Binding-site contacts:
Ligand atom ND2 contacts residue ASP92 of chain 1.A at 3.1 Å (salt-bridge).
Ligand atom CB contacts residue THR96 of chain 1.A at 3.1 Å.
Ligand atom O contacts residue THR42 of chain 1.A at 3.4 Å.
Ligand atom N contacts residue THR100 of chain 1.A at 2.6 Å (h-bond).
Ligand atom N contacts residue GLY98 of chain 1.A at 2.9 Å (h-bond).
Ligand atom CA contacts residue ASP94 of chain 1.A at 3.3 Å.
Ligand atom O contacts residue ASP94 of chain 1.A at 3.4 Å (salt-bridge).
Ligand atom O contacts residue LYS101 of chain 1.A at 3.4 Å.
Ligand atom O contacts residue VAL43 of chain 1.A at 2.7 Å (h-bond).
Ligand atom CG1 contacts residue PHE102 of chain 1.A at 3.5 Å (hydrophobic).
Ligand atom O contacts residue ILE41 of chain 1.A at 3.0 Å (h-bond).
Ligand atom O contacts residue THR100 of chain 1.A at 2.9 Å (h-bond).
Ligand atom N contacts residue ASP94 of chain 1.A at 3.4 Å (salt-bridge).
Ligand atom ND2 contacts residue THR96 of chain 1.A at 3.1 Å (h-bond).
Ligand atom CG contacts residue ASP92 of chain 1.A at 3.4 Å.
Ligand atom N contacts residue ASP94 of chain 1.A at 3.2 Å (salt-bridge).
Ligand atom N contacts residue ASP40 of chain 1.A at 3.3 Å (salt-bridge).
Ligand atom CD1 contacts residue ILE41 of chain 1.A at 3.5 Å (hydrophobic).
Ligand atom CG contacts residue LYS95 of chain 1.A at 3.3 Å.
Ligand atom O contacts residue PHE102 of chain 1.A at 2.9 Å (h-bond).
Ligand atom OD1 contacts residue ASP92 of chain 1.A at 2.5 Å (salt-bridge).
Ligand atom O contacts residue THR99 of chain 1.A at 3.2 Å (h-bond).
Ligand atom CD contacts residue PHE102 of chain 1.A at 3.1 Å (hydrophobic).
Ligand atom N contacts residue VAL43 of chain 1.A at 2.8 Å (h-bond).
Ligand atom CG contacts residue ASP94 of chain 1.A at 3.2 Å.
Ligand atom N contacts residue ILE41 of chain 1.A at 2.9 Å (h-bond).
Ligand atom ND2 contacts residue ILE75 of chain 1.A at 2.9 Å (h-bond).
Ligand atom CB contacts residue ASP94 of chain 1.A at 3.1 Å.
Ligand atom CG1 contacts residue THR99 of chain 1.A at 3.0 Å.
Ligand atom O contacts residue THR44 of chain 1.A at 3.4 Å.
Ligand atom CA contacts residue THR99 of chain 1.A at 3.2 Å.
Ligand atom C contacts residue THR100 of chain 1.A at 3.3 Å.
Ligand atom N contacts residue PHE102 of chain 1.A at 3.2 Å (h-bond).
Ligand atom CD1 contacts residue THR42 of chain 1.A at 3.4 Å.
Ligand atom OE1 contacts residue THR99 of chain 1.A at 3.4 Å.
Ligand atom O contacts residue ASP40 of chain 1.A at 3.1 Å.
Ligand atom CA contacts residue THR100 of chain 1.A at 3.1 Å.
Ligand atom CB contacts residue ASP94 of chain 1.A at 3.4 Å.
Ligand atom OE1 contacts residue LYS101 of chain 1.A at 3.4 Å.
Ligand atom CA contacts residue ILE41 of chain 1.A at 3.5 Å (hydrophobic).

The protein below binds the small molecule below.
Small molecule (SMILES): CC[C@H](C)[C@H](NC(=O)[C@H](CCC(N)=O)NC(=O)[C@@H]1CCCN1)C(=O)N[C@H](C(=O)N[C@@H](CC(N)=O)C(=O)N[C@@H](CCCN=C(N)N)C(=O)N1CCC[C@H]1C=O)[C@@H](C)CC

Sequence of chain 1.A:
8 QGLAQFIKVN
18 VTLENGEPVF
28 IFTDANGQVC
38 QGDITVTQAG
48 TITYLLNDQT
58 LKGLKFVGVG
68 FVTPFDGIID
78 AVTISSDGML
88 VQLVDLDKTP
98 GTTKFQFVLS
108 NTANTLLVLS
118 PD